Sequence of chain 1.E:
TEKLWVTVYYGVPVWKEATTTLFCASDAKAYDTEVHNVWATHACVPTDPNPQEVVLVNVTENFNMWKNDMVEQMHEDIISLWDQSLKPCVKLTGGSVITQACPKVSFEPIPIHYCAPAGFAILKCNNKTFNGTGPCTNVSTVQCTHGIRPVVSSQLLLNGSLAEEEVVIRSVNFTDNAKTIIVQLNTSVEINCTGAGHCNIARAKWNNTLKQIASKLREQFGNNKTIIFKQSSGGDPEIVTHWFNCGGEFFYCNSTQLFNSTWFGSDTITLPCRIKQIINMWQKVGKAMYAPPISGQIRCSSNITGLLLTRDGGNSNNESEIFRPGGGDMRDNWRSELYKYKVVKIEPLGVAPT

This small molecule binds to this protein.
Small molecule (SMILES): CC(=O)N[C@@H]1[C@@H](O)[C@H](O)[C@@H](CO)O[C@H]1O

Binding-site contacts:
Ligand atom O5 contacts residue ASN260 of chain 1.E at 2.4 Å (h-bond).
Ligand atom C1 contacts residue ASN260 of chain 1.E at 1.4 Å.
Ligand atom C2 contacts residue ASN260 of chain 1.E at 2.2 Å.
Ligand atom O7 contacts residue ASN260 of chain 1.E at 3.3 Å (h-bond).
Ligand atom C7 contacts residue ASN260 of chain 1.E at 3.3 Å.
Ligand atom C6 contacts residue ASN260 of chain 1.E at 4.0 Å.
Ligand atom C4 contacts residue ASN260 of chain 1.E at 4.1 Å.
Ligand atom C5 contacts residue ASN260 of chain 1.E at 3.6 Å.
Ligand atom C3 contacts residue ASN260 of chain 1.E at 3.6 Å.
Ligand atom N2 contacts residue ASN260 of chain 1.E at 2.8 Å (h-bond).